The small molecule below binds the protein below.
Small molecule (SMILES): CC(C)[C@@H](C)/C=C/[C@@H](C)[C@H]1CC[C@H]2C3=CC=C4C[C@@H](O)CC[C@]4(C)[C@H]3CC[C@]12C

Sequence of chain 1.A:
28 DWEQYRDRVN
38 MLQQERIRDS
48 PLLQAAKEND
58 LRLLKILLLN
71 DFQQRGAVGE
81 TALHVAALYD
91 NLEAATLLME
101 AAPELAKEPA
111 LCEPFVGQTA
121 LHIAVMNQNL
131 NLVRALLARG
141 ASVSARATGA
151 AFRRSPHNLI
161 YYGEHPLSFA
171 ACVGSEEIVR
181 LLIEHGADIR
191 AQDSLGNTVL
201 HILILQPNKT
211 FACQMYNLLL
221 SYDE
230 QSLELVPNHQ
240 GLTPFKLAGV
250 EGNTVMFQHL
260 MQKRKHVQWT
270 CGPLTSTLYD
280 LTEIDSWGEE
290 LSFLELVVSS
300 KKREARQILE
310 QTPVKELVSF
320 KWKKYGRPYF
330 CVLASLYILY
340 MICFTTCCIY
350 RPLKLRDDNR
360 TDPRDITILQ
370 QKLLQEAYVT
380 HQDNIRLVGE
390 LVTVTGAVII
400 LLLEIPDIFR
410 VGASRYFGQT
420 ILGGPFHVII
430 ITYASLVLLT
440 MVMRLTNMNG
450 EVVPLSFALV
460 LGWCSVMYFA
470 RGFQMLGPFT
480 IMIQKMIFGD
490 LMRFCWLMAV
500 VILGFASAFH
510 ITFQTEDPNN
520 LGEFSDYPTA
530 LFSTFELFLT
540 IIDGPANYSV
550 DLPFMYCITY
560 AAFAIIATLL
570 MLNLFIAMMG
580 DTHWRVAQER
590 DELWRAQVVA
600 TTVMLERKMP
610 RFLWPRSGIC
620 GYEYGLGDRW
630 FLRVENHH

Sequence of chain 1.B:
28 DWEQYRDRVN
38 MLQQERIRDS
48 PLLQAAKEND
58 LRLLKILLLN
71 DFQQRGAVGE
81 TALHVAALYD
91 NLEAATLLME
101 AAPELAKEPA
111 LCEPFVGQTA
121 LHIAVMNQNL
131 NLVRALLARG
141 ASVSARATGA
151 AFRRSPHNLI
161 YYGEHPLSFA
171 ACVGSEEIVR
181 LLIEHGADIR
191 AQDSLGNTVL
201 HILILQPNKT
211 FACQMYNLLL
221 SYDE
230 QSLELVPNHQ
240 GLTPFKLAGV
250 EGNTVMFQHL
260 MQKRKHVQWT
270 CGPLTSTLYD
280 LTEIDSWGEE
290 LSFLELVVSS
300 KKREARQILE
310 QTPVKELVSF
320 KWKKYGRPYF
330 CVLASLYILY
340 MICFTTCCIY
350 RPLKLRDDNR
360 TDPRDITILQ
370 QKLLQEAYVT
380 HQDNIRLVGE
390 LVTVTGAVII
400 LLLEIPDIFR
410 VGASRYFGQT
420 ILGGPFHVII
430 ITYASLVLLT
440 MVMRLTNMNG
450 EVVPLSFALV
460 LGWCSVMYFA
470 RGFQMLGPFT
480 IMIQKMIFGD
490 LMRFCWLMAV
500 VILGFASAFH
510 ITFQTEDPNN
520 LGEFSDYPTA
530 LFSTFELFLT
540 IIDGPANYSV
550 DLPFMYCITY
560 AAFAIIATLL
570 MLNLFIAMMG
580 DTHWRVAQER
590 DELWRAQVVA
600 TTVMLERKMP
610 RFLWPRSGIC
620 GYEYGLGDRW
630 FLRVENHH

Binding-site contacts:
Ligand atom C12 contacts residue LEU530 of chain 1.B at 4.1 Å (hydrophobic).
Ligand atom C20 contacts residue PHE534 of chain 1.B at 4.4 Å (hydrophobic).
Ligand atom C7 contacts residue CYS556 of chain 1.A at 4.3 Å (hydrophobic).
Ligand atom C16 contacts residue ALA560 of chain 1.A at 3.9 Å (hydrophobic).
Ligand atom C6 contacts residue ILE557 of chain 1.A at 3.8 Å (hydrophobic).
Ligand atom C27 contacts residue ALA498 of chain 1.B at 3.3 Å (hydrophobic).
Ligand atom C12 contacts residue PHE531 of chain 1.B at 4.0 Å (hydrophobic).
Ligand atom C3 contacts residue CYS556 of chain 1.A at 3.6 Å (hydrophobic).
Ligand atom C6 contacts residue PHE553 of chain 1.A at 4.4 Å (hydrophobic).
Ligand atom C26 contacts residue MET497 of chain 1.B at 3.7 Å (hydrophobic).
Ligand atom C9 contacts residue PHE531 of chain 1.B at 4.0 Å (hydrophobic).
Ligand atom C24 contacts residue ILE564 of chain 1.A at 3.5 Å (hydrophobic).
Ligand atom C11 contacts residue PRO527 of chain 1.B at 3.9 Å (hydrophobic).
Ligand atom C26 contacts residue ALA498 of chain 1.B at 3.9 Å (hydrophobic).
Ligand atom C19 contacts residue PRO527 of chain 1.B at 4.0 Å (hydrophobic).
Ligand atom C21 contacts residue ILE501 of chain 1.B at 4.4 Å (hydrophobic).
Ligand atom C11 contacts residue LEU530 of chain 1.B at 4.2 Å (hydrophobic).
Ligand atom C2 contacts residue PRO527 of chain 1.B at 3.8 Å (hydrophobic).
Ligand atom C21 contacts residue PHE534 of chain 1.B at 3.8 Å (hydrophobic).
Ligand atom C17 contacts residue ALA560 of chain 1.A at 4.4 Å (hydrophobic).
Ligand atom C26 contacts residue PHE534 of chain 1.B at 4.3 Å (hydrophobic).
Ligand atom C6 contacts residue CYS556 of chain 1.A at 3.5 Å (hydrophobic).
Ligand atom O1 contacts residue CYS556 of chain 1.A at 4.0 Å.
Ligand atom C25 contacts residue CYS494 of chain 1.B at 3.9 Å (hydrophobic).
Ligand atom C24 contacts residue PHE534 of chain 1.B at 4.4 Å (hydrophobic).
Ligand atom C26 contacts residue CYS494 of chain 1.B at 4.1 Å (hydrophobic).
Ligand atom C4 contacts residue CYS556 of chain 1.A at 3.9 Å (hydrophobic).
Ligand atom C14 contacts residue ALA560 of chain 1.A at 4.2 Å (hydrophobic).
Ligand atom C7 contacts residue ILE557 of chain 1.A at 4.0 Å (hydrophobic).
Ligand atom C28 contacts residue ILE564 of chain 1.A at 3.4 Å (hydrophobic).
Ligand atom C1 contacts residue PRO527 of chain 1.B at 3.5 Å (hydrophobic).
Ligand atom C27 contacts residue CYS494 of chain 1.B at 3.3 Å (hydrophobic).
Ligand atom C1 contacts residue PHE531 of chain 1.B at 3.9 Å (hydrophobic).
Ligand atom C15 contacts residue ALA560 of chain 1.A at 3.8 Å (hydrophobic).
Ligand atom C5 contacts residue CYS556 of chain 1.A at 3.6 Å (hydrophobic).
Ligand atom C26 contacts residue ILE501 of chain 1.B at 3.8 Å (hydrophobic).
Ligand atom C10 contacts residue PRO527 of chain 1.B at 4.4 Å (hydrophobic).
Ligand atom C22 contacts residue PHE534 of chain 1.B at 3.7 Å (hydrophobic).
Ligand atom C11 contacts residue PHE531 of chain 1.B at 3.9 Å (hydrophobic).
Ligand atom C25 contacts residue ALA498 of chain 1.B at 4.3 Å (hydrophobic).